Binding-site contacts:
Ligand atom C8 contacts residue THR341 of chain 1.E at 3.9 Å.
Ligand atom O7 contacts residue SER357 of chain 1.E at 4.5 Å.
Ligand atom C7 contacts residue NAG1 of chain 1.Y at 3.7 Å.
Ligand atom C2 contacts residue ASN332 of chain 1.E at 2.4 Å.
Ligand atom N2 contacts residue ASN332 of chain 1.E at 2.9 Å (h-bond).
Ligand atom C8 contacts residue NAG1 of chain 1.Y at 3.8 Å.
Ligand atom C1 contacts residue SER333 of chain 1.E at 4.4 Å.
Ligand atom O6 contacts residue NAG2 of chain 1.Y at 4.1 Å.
Ligand atom C3 contacts residue ASN332 of chain 1.E at 3.8 Å.
Ligand atom O7 contacts residue NAG1 of chain 1.Y at 2.6 Å (h-bond).
Ligand atom C8 contacts residue SER333 of chain 1.E at 4.3 Å.
Ligand atom O7 contacts residue ASN355 of chain 1.E at 4.3 Å.
Ligand atom C7 contacts residue ASN332 of chain 1.E at 3.6 Å.
Ligand atom C4 contacts residue NAG2 of chain 1.Y at 4.1 Å.
Ligand atom C4 contacts residue ASN332 of chain 1.E at 4.2 Å.
Ligand atom O7 contacts residue ASN332 of chain 1.E at 4.0 Å.
Ligand atom O5 contacts residue ASN332 of chain 1.E at 2.4 Å (h-bond).
Ligand atom C5 contacts residue ASN332 of chain 1.E at 3.7 Å.
Ligand atom C1 contacts residue SER357 of chain 1.E at 4.4 Å.
Ligand atom O4 contacts residue NAG2 of chain 1.Y at 3.8 Å.
Ligand atom N2 contacts residue SER333 of chain 1.E at 4.2 Å.
Ligand atom O3 contacts residue NAG1 of chain 1.Y at 4.2 Å.
Ligand atom C1 contacts residue ASN332 of chain 1.E at 1.4 Å.

Sequence of chain 1.E:
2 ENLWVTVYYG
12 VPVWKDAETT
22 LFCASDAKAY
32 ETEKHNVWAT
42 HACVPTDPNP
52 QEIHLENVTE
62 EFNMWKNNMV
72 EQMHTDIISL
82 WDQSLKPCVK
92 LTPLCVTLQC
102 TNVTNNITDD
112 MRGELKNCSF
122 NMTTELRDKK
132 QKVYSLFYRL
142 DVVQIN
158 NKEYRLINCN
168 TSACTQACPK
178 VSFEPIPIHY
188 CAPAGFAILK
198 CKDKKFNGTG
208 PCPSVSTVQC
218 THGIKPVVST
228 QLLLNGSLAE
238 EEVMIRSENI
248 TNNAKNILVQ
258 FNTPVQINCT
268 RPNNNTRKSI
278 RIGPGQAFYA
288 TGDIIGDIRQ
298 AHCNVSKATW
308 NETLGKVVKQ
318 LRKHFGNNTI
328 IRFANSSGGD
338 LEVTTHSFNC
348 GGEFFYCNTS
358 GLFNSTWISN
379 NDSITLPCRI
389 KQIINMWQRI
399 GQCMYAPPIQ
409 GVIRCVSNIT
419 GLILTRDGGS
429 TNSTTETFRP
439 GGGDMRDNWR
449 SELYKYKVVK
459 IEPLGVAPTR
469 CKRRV

The small molecule below binds the protein below.
Small molecule (SMILES): CC(=O)N[C@@H]1[C@@H](O)[C@H](O)[C@@H](CO)O[C@H]1O